Sequence of chain 1.A:
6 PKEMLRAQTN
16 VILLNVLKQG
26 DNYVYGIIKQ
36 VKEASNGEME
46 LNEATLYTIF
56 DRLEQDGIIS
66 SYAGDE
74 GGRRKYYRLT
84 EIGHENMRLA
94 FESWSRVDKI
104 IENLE

Sequence of chain 1.B:
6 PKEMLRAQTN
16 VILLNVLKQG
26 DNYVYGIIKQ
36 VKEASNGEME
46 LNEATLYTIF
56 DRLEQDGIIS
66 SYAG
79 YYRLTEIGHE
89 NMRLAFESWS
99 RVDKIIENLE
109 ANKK

Binding-site contacts:
Ligand atom CAW contacts residue ASP101 of chain 1.B at 3.2 Å.
Ligand atom CBA contacts residue ASP101 of chain 1.A at 3.6 Å.
Ligand atom CAO contacts residue TRP97 of chain 1.A at 3.8 Å (hydrophobic).
Ligand atom CBB contacts residue ASP101 of chain 1.B at 3.6 Å.
Ligand atom CAY contacts residue ASP101 of chain 1.B at 3.6 Å.
Ligand atom CBD contacts residue ASP101 of chain 1.A at 2.8 Å.
Ligand atom CBC contacts residue ASP101 of chain 1.A at 3.8 Å.
Ligand atom CAP contacts residue TRP97 of chain 1.B at 3.7 Å (hydrophobic).
Ligand atom CAT contacts residue ASP101 of chain 1.B at 3.8 Å.
Ligand atom NAB contacts residue ASP101 of chain 1.B at 3.4 Å (salt-bridge).
Ligand atom CAC contacts residue VAL16 of chain 1.B at 3.9 Å (hydrophobic).
Ligand atom NAA contacts residue TRP97 of chain 1.B at 3.7 Å.
Ligand atom CAM contacts residue TRP97 of chain 1.A at 2.6 Å (hydrophobic).
Ligand atom CAY contacts residue ASP101 of chain 1.A at 2.6 Å.
Ligand atom CBE contacts residue TRP97 of chain 1.B at 3.9 Å (hydrophobic).
Ligand atom CAD contacts residue TRP97 of chain 1.B at 3.9 Å (hydrophobic).
Ligand atom CAQ contacts residue TRP97 of chain 1.A at 3.8 Å (hydrophobic).
Ligand atom CBC contacts residue ASP101 of chain 1.B at 3.9 Å.
Ligand atom CAC contacts residue TRP97 of chain 1.B at 4.0 Å (hydrophobic).
Ligand atom CAE contacts residue MET9 of chain 1.A at 3.9 Å (hydrophobic).
Ligand atom CAL contacts residue TRP97 of chain 1.B at 2.8 Å (hydrophobic).
Ligand atom CAZ contacts residue ASP101 of chain 1.B at 3.9 Å.
Ligand atom CAF contacts residue TRP97 of chain 1.B at 3.9 Å (hydrophobic).
Ligand atom CAW contacts residue ASP101 of chain 1.A at 3.8 Å.
Ligand atom CAJ contacts residue MET9 of chain 1.A at 3.6 Å (hydrophobic).
Ligand atom CAX contacts residue ASP101 of chain 1.A at 3.1 Å.
Ligand atom CAN contacts residue TRP97 of chain 1.B at 3.5 Å (hydrophobic).
Ligand atom CAZ contacts residue ASP101 of chain 1.A at 2.9 Å.
Ligand atom CAK contacts residue TRP97 of chain 1.A at 3.9 Å (hydrophobic).
Ligand atom CAM contacts residue ALA12 of chain 1.B at 3.7 Å (hydrophobic).
Ligand atom CAP contacts residue TRP97 of chain 1.A at 4.0 Å (hydrophobic).
Ligand atom OBG contacts residue TRP97 of chain 1.B at 3.7 Å.
Ligand atom OBG contacts residue TRP97 of chain 1.A at 3.7 Å.
Ligand atom CBE contacts residue ASP101 of chain 1.B at 3.3 Å.
Ligand atom CAX contacts residue ASP101 of chain 1.B at 3.5 Å.
Ligand atom CAN contacts residue TRP97 of chain 1.A at 3.9 Å (hydrophobic).
Ligand atom CAQ contacts residue TRP97 of chain 1.B at 3.8 Å (hydrophobic).
Ligand atom CAV contacts residue ASP101 of chain 1.B at 3.5 Å.
Ligand atom CAK contacts residue TRP97 of chain 1.B at 3.5 Å (hydrophobic).
Ligand atom CAO contacts residue TRP97 of chain 1.B at 3.5 Å (hydrophobic).

This protein binds this small molecule.
Small molecule (SMILES): CCN1/C(=C/C2C(=O)C(/C=C3/N(CC)c4ccccc4C3(C)C)C2=O)C(C)(C)c2ccccc21